Sequence of chain 1.A:
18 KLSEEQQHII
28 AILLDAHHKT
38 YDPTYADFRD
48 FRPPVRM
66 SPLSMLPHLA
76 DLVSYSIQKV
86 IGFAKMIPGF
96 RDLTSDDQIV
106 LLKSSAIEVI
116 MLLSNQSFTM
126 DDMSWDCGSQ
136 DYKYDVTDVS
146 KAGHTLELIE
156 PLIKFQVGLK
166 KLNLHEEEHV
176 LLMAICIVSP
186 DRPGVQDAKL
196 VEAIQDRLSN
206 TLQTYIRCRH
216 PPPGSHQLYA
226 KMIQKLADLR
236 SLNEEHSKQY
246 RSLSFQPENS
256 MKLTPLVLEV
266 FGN

The small molecule below binds the protein below.
Small molecule (SMILES): CCC(O)(CC)CS[C@@H](C)C1=CC[C@H]2/C(=C/C=C3C[C@@H](O)C(=CCO)[C@H](O)C3)CCC[C@]12C

Binding-site contacts:
Ligand atom C28 contacts residue PHE266 of chain 1.A at 3.8 Å (hydrophobic).
Ligand atom O02 contacts residue TYR38 of chain 1.A at 2.9 Å (h-bond).
Ligand atom C21 contacts residue LEU153 of chain 1.A at 3.9 Å (hydrophobic).
Ligand atom O02 contacts residue SER122 of chain 1.A at 2.9 Å (h-bond).
Ligand atom C27 contacts residue HIS149 of chain 1.A at 3.7 Å.
Ligand atom C29 contacts residue LEU74 of chain 1.A at 3.7 Å (hydrophobic).
Ligand atom C24 contacts residue HIS149 of chain 1.A at 3.7 Å.
Ligand atom C02 contacts residue TYR38 of chain 1.A at 3.8 Å (hydrophobic).
Ligand atom C29 contacts residue LEU71 of chain 1.A at 3.5 Å (hydrophobic).
Ligand atom C10 contacts residue SER81 of chain 1.A at 3.5 Å.
Ligand atom C31 contacts residue SER81 of chain 1.A at 3.8 Å.
Ligand atom C28 contacts residue TYR245 of chain 1.A at 3.7 Å (hydrophobic).
Ligand atom S22 contacts residue HIS149 of chain 1.A at 3.6 Å.
Ligand atom C06 contacts residue LEU77 of chain 1.A at 3.9 Å (hydrophobic).
Ligand atom O04 contacts residue TYR80 of chain 1.A at 3.3 Å.
Ligand atom C05 contacts residue SER119 of chain 1.A at 3.9 Å.
Ligand atom C29 contacts residue ALA75 of chain 1.A at 3.9 Å (hydrophobic).
Ligand atom O03 contacts residue HIS241 of chain 1.A at 2.8 Å (h-bond).
Ligand atom C30 contacts residue TYR38 of chain 1.A at 3.5 Å (hydrophobic).
Ligand atom C07 contacts residue SER119 of chain 1.A at 3.5 Å.
Ligand atom O02 contacts residue SER119 of chain 1.A at 3.4 Å.
Ligand atom C21 contacts residue HIS241 of chain 1.A at 3.6 Å.
Ligand atom C21 contacts residue HIS149 of chain 1.A at 3.6 Å.
Ligand atom C10 contacts residue LEU77 of chain 1.A at 3.8 Å (hydrophobic).
Ligand atom O03 contacts residue HIS149 of chain 1.A at 2.7 Å (h-bond).
Ligand atom O02 contacts residue LEU118 of chain 1.A at 3.9 Å.
Ligand atom C03 contacts residue TYR42 of chain 1.A at 3.8 Å (hydrophobic).
Ligand atom C26 contacts residue VAL78 of chain 1.A at 3.6 Å (hydrophobic).
Ligand atom C04 contacts residue CYS132 of chain 1.A at 3.5 Å (hydrophobic).
Ligand atom O01 contacts residue SER81 of chain 1.A at 2.7 Å (h-bond).
Ligand atom C05 contacts residue LEU77 of chain 1.A at 3.9 Å (hydrophobic).
Ligand atom C04 contacts residue SER122 of chain 1.A at 3.8 Å.
Ligand atom C06 contacts residue SER119 of chain 1.A at 3.6 Å.
Ligand atom C01 contacts residue SER81 of chain 1.A at 3.6 Å.
Ligand atom C03 contacts residue TYR38 of chain 1.A at 3.5 Å (hydrophobic).
Ligand atom C31 contacts residue TYR38 of chain 1.A at 3.8 Å (hydrophobic).
Ligand atom C23 contacts residue VAL78 of chain 1.A at 3.7 Å (hydrophobic).
Ligand atom C12 contacts residue VAL144 of chain 1.A at 3.6 Å (hydrophobic).
Ligand atom C03 contacts residue SER122 of chain 1.A at 3.8 Å.
Ligand atom C09 contacts residue TRP130 of chain 1.A at 3.4 Å (hydrophobic).